Sequence of chain 1.L:
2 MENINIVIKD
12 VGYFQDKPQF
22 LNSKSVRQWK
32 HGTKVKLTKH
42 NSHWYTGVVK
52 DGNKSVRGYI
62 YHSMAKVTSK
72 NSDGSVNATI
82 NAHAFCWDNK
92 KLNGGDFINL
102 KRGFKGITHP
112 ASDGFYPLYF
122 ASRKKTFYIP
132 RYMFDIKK

A protein and the small-molecule ligand that binds it are described below.
Small molecule (SMILES): CC(=O)N[C@@H]1[C@@H](O)[C@H](O)[C@@H](CO)O[C@H]1O

Binding-site contacts:
Ligand atom C3 contacts residue GLY95 of chain 1.L at 4.2 Å.
Ligand atom O3 contacts residue PHE98 of chain 1.L at 4.0 Å.
Ligand atom C7 contacts residue TYR62 of chain 1.L at 3.7 Å (hydrophobic).
Ligand atom C7 contacts residue PHE98 of chain 1.L at 3.6 Å (hydrophobic).
Ligand atom C7 contacts residue GLY95 of chain 1.L at 4.1 Å.
Ligand atom C2 contacts residue ASN94 of chain 1.L at 4.5 Å.
Ligand atom O7 contacts residue PHE98 of chain 1.L at 3.6 Å.
Ligand atom N2 contacts residue PHE98 of chain 1.L at 4.0 Å.
Ligand atom O6 contacts residue TRP45 of chain 1.L at 3.6 Å.
Ligand atom C7 contacts residue TRP88 of chain 1.L at 3.9 Å (hydrophobic).
Ligand atom N2 contacts residue GLY95 of chain 1.L at 3.6 Å.
Ligand atom C2 contacts residue HIS44 of chain 1.L at 4.4 Å.
Ligand atom C1 contacts residue TRP45 of chain 1.L at 4.0 Å (hydrophobic).
Ligand atom C4 contacts residue HIS44 of chain 1.L at 4.1 Å.
Ligand atom C6 contacts residue ASN42 of chain 1.L at 3.8 Å.
Ligand atom C1 contacts residue TYR62 of chain 1.L at 4.1 Å (hydrophobic).
Ligand atom O7 contacts residue TYR62 of chain 1.L at 2.9 Å (h-bond).
Ligand atom O1 contacts residue TYR62 of chain 1.L at 3.3 Å.
Ligand atom C5 contacts residue HIS44 of chain 1.L at 4.3 Å.
Ligand atom O1 contacts residue PHE21 of chain 1.L at 4.1 Å.
Ligand atom C8 contacts residue PHE98 of chain 1.L at 3.9 Å (hydrophobic).
Ligand atom C1 contacts residue ASN94 of chain 1.L at 4.2 Å.
Ligand atom C2 contacts residue TYR62 of chain 1.L at 3.8 Å (hydrophobic).
Ligand atom C8 contacts residue LEU93 of chain 1.L at 3.6 Å (hydrophobic).
Ligand atom C3 contacts residue ASN94 of chain 1.L at 3.9 Å.
Ligand atom O5 contacts residue HIS44 of chain 1.L at 3.8 Å.
Ligand atom C8 contacts residue ASN94 of chain 1.L at 3.7 Å.
Ligand atom O7 contacts residue PHE86 of chain 1.L at 4.1 Å.
Ligand atom C5 contacts residue ASN94 of chain 1.L at 4.5 Å.
Ligand atom N2 contacts residue ASN94 of chain 1.L at 4.3 Å.
Ligand atom C8 contacts residue TRP88 of chain 1.L at 2.7 Å (hydrophobic).
Ligand atom O1 contacts residue TRP45 of chain 1.L at 3.2 Å (h-bond).
Ligand atom O7 contacts residue TRP88 of chain 1.L at 4.3 Å.
Ligand atom O7 contacts residue PHE21 of chain 1.L at 4.2 Å.
Ligand atom N2 contacts residue TYR62 of chain 1.L at 4.0 Å.
Ligand atom O6 contacts residue ASN42 of chain 1.L at 3.0 Å (h-bond).
Ligand atom C6 contacts residue HIS44 of chain 1.L at 3.9 Å.
Ligand atom O5 contacts residue TRP45 of chain 1.L at 3.5 Å (h-bond).
Ligand atom C8 contacts residue GLY95 of chain 1.L at 3.3 Å.
Ligand atom O3 contacts residue GLY95 of chain 1.L at 3.9 Å.